This protein binds this small molecule.
Small molecule (SMILES): CC(=O)N[C@H]1[C@H]([C@H](O)[C@H](O)CO)O[C@@](O)(C(=O)O)C[C@@H]1O

Binding-site contacts:
Ligand atom O1A contacts residue LEU33 of chain 1.E at 4.5 Å.
Ligand atom C8 contacts residue SER64 of chain 1.E at 3.6 Å.
Ligand atom C1 contacts residue GLY34 of chain 1.E at 3.1 Å.
Ligand atom C1 contacts residue ASN61 of chain 1.E at 3.4 Å.
Ligand atom C2 contacts residue SER64 of chain 1.E at 4.3 Å.
Ligand atom O6 contacts residue ASN61 of chain 1.E at 3.5 Å (h-bond).
Ligand atom O1A contacts residue PRO36 of chain 1.E at 4.4 Å.
Ligand atom C1 contacts residue ALA62 of chain 1.E at 4.1 Å (hydrophobic).
Ligand atom O1A contacts residue ALA62 of chain 1.E at 4.3 Å.
Ligand atom N5 contacts residue SER64 of chain 1.E at 4.5 Å.
Ligand atom C4 contacts residue SER64 of chain 1.E at 4.2 Å.
Ligand atom C7 contacts residue ASN61 of chain 1.E at 4.3 Å.
Ligand atom O4 contacts residue TYR100 of chain 1.E at 4.1 Å.
Ligand atom O1B contacts residue GLY34 of chain 1.E at 3.0 Å (h-bond).
Ligand atom O7 contacts residue ASN61 of chain 1.E at 3.5 Å (h-bond).
Ligand atom C2 contacts residue ASN61 of chain 1.E at 3.9 Å.
Ligand atom O1B contacts residue LEU33 of chain 1.E at 2.8 Å (h-bond).
Ligand atom C3 contacts residue TYR100 of chain 1.E at 4.2 Å (hydrophobic).
Ligand atom C8 contacts residue ASN61 of chain 1.E at 4.4 Å.
Ligand atom O1B contacts residue ASN61 of chain 1.E at 3.4 Å (h-bond).
Ligand atom O1B contacts residue THR63 of chain 1.E at 4.2 Å.
Ligand atom C6 contacts residue SER64 of chain 1.E at 3.0 Å.
Ligand atom C1 contacts residue LEU33 of chain 1.E at 4.0 Å (hydrophobic).
Ligand atom C9 contacts residue ASN61 of chain 1.E at 4.4 Å.
Ligand atom O1B contacts residue ALA62 of chain 1.E at 3.4 Å.
Ligand atom O4 contacts residue PRO67 of chain 1.E at 4.5 Å.
Ligand atom C1 contacts residue LYS60 of chain 1.E at 4.5 Å.
Ligand atom O1A contacts residue ASN61 of chain 1.E at 3.7 Å.
Ligand atom C2 contacts residue GLY34 of chain 1.E at 4.3 Å.
Ligand atom O1B contacts residue SER64 of chain 1.E at 3.9 Å.
Ligand atom C5 contacts residue SER64 of chain 1.E at 4.1 Å.
Ligand atom O2 contacts residue ASN61 of chain 1.E at 3.9 Å.
Ligand atom O1A contacts residue LYS60 of chain 1.E at 3.3 Å.
Ligand atom C3 contacts residue GLY34 of chain 1.E at 4.3 Å.
Ligand atom O1A contacts residue GLY34 of chain 1.E at 2.8 Å (h-bond).
Ligand atom C7 contacts residue SER64 of chain 1.E at 3.9 Å.
Ligand atom O6 contacts residue SER64 of chain 1.E at 3.0 Å (h-bond).
Ligand atom O8 contacts residue SER64 of chain 1.E at 3.2 Å (h-bond).

Sequence of chain 1.E:
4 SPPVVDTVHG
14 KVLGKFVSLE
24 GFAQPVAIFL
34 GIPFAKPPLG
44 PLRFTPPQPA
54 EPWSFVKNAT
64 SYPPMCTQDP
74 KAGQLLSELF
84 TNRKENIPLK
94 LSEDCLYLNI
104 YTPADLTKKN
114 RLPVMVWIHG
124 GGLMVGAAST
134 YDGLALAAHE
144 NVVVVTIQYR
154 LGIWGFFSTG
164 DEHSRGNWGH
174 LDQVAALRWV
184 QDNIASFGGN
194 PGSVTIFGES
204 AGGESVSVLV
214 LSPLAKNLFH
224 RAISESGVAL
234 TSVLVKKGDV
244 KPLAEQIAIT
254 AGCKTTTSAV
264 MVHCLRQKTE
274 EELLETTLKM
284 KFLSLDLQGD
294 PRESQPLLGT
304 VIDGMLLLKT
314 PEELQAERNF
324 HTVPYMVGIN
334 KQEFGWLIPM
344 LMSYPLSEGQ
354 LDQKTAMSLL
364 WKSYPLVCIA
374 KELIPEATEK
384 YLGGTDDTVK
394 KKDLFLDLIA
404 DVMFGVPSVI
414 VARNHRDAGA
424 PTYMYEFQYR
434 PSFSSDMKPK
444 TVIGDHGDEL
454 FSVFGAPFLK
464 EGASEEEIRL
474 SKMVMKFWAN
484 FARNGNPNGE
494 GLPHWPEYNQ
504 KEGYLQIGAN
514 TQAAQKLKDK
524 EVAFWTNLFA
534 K